This small molecule binds to this protein.
Small molecule (SMILES): C[C@@H]1O[C@@H](CC(=O)O)[C@@H](O)[C@H](O)[C@@H]1O

Sequence of chain 1.C:
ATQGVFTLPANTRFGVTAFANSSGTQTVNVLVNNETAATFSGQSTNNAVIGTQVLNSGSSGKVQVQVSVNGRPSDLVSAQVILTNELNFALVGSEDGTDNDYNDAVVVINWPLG

Binding-site contacts:
Ligand atom O4 contacts residue ASP99 of chain 1.C at 3.9 Å.
Ligand atom O3 contacts residue ASP99 of chain 1.C at 2.3 Å (salt-bridge).
Ligand atom O3 contacts residue CA1 of chain 1.I at 2.4 Å.
Ligand atom O4 contacts residue ASP96 of chain 1.C at 2.5 Å (salt-bridge).
Ligand atom C4 contacts residue SER22 of chain 1.C at 3.5 Å.
Ligand atom C7 contacts residue DLY3 of chain 1.D at 3.7 Å.
Ligand atom O2 contacts residue CA1 of chain 1.J at 2.5 Å.
Ligand atom C4 contacts residue CA1 of chain 1.I at 3.5 Å.
Ligand atom O4 contacts residue GLU95 of chain 1.C at 3.5 Å (salt-bridge).
Ligand atom O2 contacts residue ASP104 of chain 1.C at 3.7 Å.
Ligand atom C3 contacts residue ASP99 of chain 1.C at 3.1 Å.
Ligand atom O2 contacts residue ASN21 of chain 1.C at 2.9 Å (h-bond).
Ligand atom C2 contacts residue ASP99 of chain 1.C at 3.8 Å.
Ligand atom O7A contacts residue DTY2 of chain 1.D at 3.1 Å (h-bond).
Ligand atom O4 contacts residue CA1 of chain 1.I at 2.8 Å.
Ligand atom O7A contacts residue DLY3 of chain 1.D at 2.8 Å (h-bond).
Ligand atom C5 contacts residue SER23 of chain 1.C at 3.7 Å.
Ligand atom C1M contacts residue THR45 of chain 1.C at 3.8 Å.
Ligand atom O5 contacts residue SER22 of chain 1.C at 3.5 Å.
Ligand atom C7 contacts residue DTY2 of chain 1.D at 3.0 Å.
Ligand atom C4 contacts residue CA1 of chain 1.J at 3.8 Å.
Ligand atom C4 contacts residue ASP96 of chain 1.C at 3.5 Å.
Ligand atom O5 contacts residue SER23 of chain 1.C at 3.0 Å (h-bond).
Ligand atom C7 contacts residue SER23 of chain 1.C at 3.5 Å.
Ligand atom C2 contacts residue CA1 of chain 1.J at 3.4 Å.
Ligand atom C4 contacts residue ASP104 of chain 1.C at 3.2 Å.
Ligand atom C6 contacts residue DLY1 of chain 1.D at 2.1 Å.
Ligand atom C5 contacts residue DLY1 of chain 1.D at 3.2 Å.
Ligand atom C3 contacts residue CA1 of chain 1.I at 3.4 Å.
Ligand atom O5 contacts residue DLY1 of chain 1.D at 3.7 Å.
Ligand atom O2 contacts residue SER22 of chain 1.C at 3.4 Å.
Ligand atom O4 contacts residue ASP104 of chain 1.C at 3.2 Å (salt-bridge).
Ligand atom C5 contacts residue SER22 of chain 1.C at 3.5 Å.
Ligand atom C7 contacts residue DLY1 of chain 1.D at 1.0 Å.
Ligand atom O3 contacts residue ASP104 of chain 1.C at 2.9 Å (salt-bridge).
Ligand atom C3 contacts residue CA1 of chain 1.J at 3.4 Å.
Ligand atom O7A contacts residue DLY1 of chain 1.D at 2.1 Å (h-bond).
Ligand atom O3 contacts residue ASP101 of chain 1.C at 2.9 Å (salt-bridge).
Ligand atom O3 contacts residue CA1 of chain 1.J at 2.5 Å.
Ligand atom C3 contacts residue ASP104 of chain 1.C at 3.6 Å.